Sequence of chain 1.E:
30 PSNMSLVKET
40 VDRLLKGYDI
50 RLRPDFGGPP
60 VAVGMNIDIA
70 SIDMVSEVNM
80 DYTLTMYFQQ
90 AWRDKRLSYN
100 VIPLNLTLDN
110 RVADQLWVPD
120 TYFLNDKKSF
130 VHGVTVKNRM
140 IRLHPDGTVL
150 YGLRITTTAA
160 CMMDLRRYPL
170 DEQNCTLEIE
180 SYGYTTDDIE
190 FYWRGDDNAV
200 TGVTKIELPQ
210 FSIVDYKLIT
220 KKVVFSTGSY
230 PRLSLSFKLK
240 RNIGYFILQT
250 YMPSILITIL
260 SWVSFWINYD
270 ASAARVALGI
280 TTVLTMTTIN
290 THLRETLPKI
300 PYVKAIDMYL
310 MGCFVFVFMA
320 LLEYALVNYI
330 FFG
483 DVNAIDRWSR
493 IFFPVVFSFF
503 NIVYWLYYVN

Binding-site contacts:
Ligand atom C2 contacts residue ASN104 of chain 1.E at 2.5 Å.
Ligand atom C1 contacts residue HIS143 of chain 1.E at 4.1 Å.
Ligand atom C5 contacts residue ASN104 of chain 1.E at 3.6 Å.
Ligand atom O5 contacts residue HIS143 of chain 1.E at 3.3 Å (h-bond).
Ligand atom C1 contacts residue PRO144 of chain 1.E at 4.3 Å (hydrophobic).
Ligand atom O5 contacts residue PRO144 of chain 1.E at 4.1 Å.
Ligand atom C6 contacts residue HIS143 of chain 1.E at 4.4 Å.
Ligand atom O3 contacts residue HIS143 of chain 1.E at 4.0 Å.
Ligand atom C3 contacts residue ASN104 of chain 1.E at 3.4 Å.
Ligand atom O6 contacts residue HIS143 of chain 1.E at 3.8 Å.
Ligand atom N2 contacts residue ASN104 of chain 1.E at 3.6 Å (h-bond).
Ligand atom O3 contacts residue ASN104 of chain 1.E at 3.3 Å (h-bond).
Ligand atom C7 contacts residue ASN104 of chain 1.E at 4.0 Å.
Ligand atom C1 contacts residue ASN104 of chain 1.E at 1.4 Å.
Ligand atom C5 contacts residue HIS143 of chain 1.E at 4.4 Å.
Ligand atom C4 contacts residue ASN104 of chain 1.E at 4.2 Å.
Ligand atom C8 contacts residue ASN104 of chain 1.E at 3.5 Å.
Ligand atom O5 contacts residue ASN104 of chain 1.E at 2.4 Å (h-bond).

The small molecule below binds the protein below.
Small molecule (SMILES): CC(=O)N[C@H]1[C@H](O[C@H]2[C@H](O)[C@@H](NC(C)=O)CO[C@@H]2CO)O[C@H](CO)[C@@H](O[C@@H]2O[C@H](CO[C@H]3O[C@H](CO)[C@@H](O)[C@H](O)[C@@H]3O)[C@@H](O)[C@H](O[C@H]3O[C@H](CO)[C@@H](O)[C@H](O)[C@@H]3O)[C@@H]2O)[C@@H]1O